Sequence of chain 1.D:
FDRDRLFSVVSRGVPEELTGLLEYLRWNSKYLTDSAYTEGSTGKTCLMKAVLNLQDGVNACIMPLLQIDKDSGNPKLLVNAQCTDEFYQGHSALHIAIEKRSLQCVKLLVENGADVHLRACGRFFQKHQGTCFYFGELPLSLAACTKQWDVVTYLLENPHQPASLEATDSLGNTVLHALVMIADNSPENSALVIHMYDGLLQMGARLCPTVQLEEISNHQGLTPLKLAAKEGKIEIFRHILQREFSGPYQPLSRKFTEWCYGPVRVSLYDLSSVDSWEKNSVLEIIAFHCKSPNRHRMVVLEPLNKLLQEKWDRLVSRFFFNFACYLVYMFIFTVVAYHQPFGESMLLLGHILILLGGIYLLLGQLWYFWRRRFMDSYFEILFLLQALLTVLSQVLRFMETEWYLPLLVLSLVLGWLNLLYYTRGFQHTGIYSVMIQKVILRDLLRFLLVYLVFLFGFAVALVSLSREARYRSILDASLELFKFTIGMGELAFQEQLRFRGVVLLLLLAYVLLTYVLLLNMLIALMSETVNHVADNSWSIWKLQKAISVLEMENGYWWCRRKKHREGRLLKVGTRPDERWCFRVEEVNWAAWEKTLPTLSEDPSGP

A small-molecule ligand and the protein it binds are described below.
Small molecule (SMILES): COc1cc(/C=C/C(=O)N2CCC=CC2=O)cc(OC)c1OC

Binding-site contacts:
Ligand atom O19 contacts residue LEU636 of chain 1.D at 3.5 Å.
Ligand atom C01 contacts residue GLN530 of chain 1.C at 3.5 Å.
Ligand atom O02 contacts residue GLN530 of chain 1.C at 3.7 Å.
Ligand atom C08 contacts residue VAL543 of chain 1.D at 3.6 Å (hydrophobic).
Ligand atom C17 contacts residue TYR525 of chain 1.C at 3.9 Å (hydrophobic).
Ligand atom C07 contacts residue VAL543 of chain 1.D at 3.8 Å (hydrophobic).
Ligand atom C08 contacts residue THR522 of chain 1.C at 3.5 Å.
Ligand atom N10 contacts residue THR522 of chain 1.C at 3.8 Å.
Ligand atom O16 contacts residue THR522 of chain 1.C at 3.5 Å (h-bond).
Ligand atom C23 contacts residue ASN639 of chain 1.D at 3.6 Å.
Ligand atom C12 contacts residue VAL543 of chain 1.D at 4.1 Å (hydrophobic).
Ligand atom C07 contacts residue LEU513 of chain 1.C at 3.6 Å (hydrophobic).
Ligand atom N10 contacts residue THR516 of chain 1.C at 3.4 Å.
Ligand atom C23 contacts residue ILE529 of chain 1.C at 3.6 Å (hydrophobic).
Ligand atom C14 contacts residue THR516 of chain 1.C at 3.7 Å.
Ligand atom C11 contacts residue VAL543 of chain 1.D at 3.5 Å (hydrophobic).
Ligand atom N10 contacts residue VAL543 of chain 1.D at 3.5 Å.
Ligand atom C13 contacts residue THR516 of chain 1.C at 4.0 Å.
Ligand atom O09 contacts residue ARG539 of chain 1.D at 3.3 Å (salt-bridge).
Ligand atom O19 contacts residue ASN639 of chain 1.D at 2.4 Å (h-bond).
Ligand atom C18 contacts residue ASN639 of chain 1.D at 2.9 Å.
Ligand atom C06 contacts residue SER526 of chain 1.C at 3.8 Å.
Ligand atom C05 contacts residue LEU513 of chain 1.C at 4.1 Å (hydrophobic).
Ligand atom C20 contacts residue LEU636 of chain 1.D at 3.6 Å (hydrophobic).
Ligand atom C17 contacts residue ASN639 of chain 1.D at 3.5 Å.
Ligand atom C05 contacts residue TYR525 of chain 1.C at 4.1 Å (hydrophobic).
Ligand atom C15 contacts residue THR522 of chain 1.C at 3.5 Å.
Ligand atom C23 contacts residue VAL635 of chain 1.D at 3.8 Å (hydrophobic).
Ligand atom C11 contacts residue THR516 of chain 1.C at 3.5 Å.
Ligand atom C11 contacts residue LEU513 of chain 1.C at 3.6 Å (hydrophobic).
Ligand atom C06 contacts residue TYR525 of chain 1.C at 3.4 Å (hydrophobic).
Ligand atom C15 contacts residue THR516 of chain 1.C at 3.8 Å.
Ligand atom O16 contacts residue ARG539 of chain 1.D at 3.7 Å.
Ligand atom C20 contacts residue ASN639 of chain 1.D at 3.6 Å.
Ligand atom C08 contacts residue THR516 of chain 1.C at 3.7 Å.
Ligand atom O22 contacts residue ASN639 of chain 1.D at 3.9 Å.
Ligand atom O09 contacts residue TYR525 of chain 1.C at 3.3 Å.
Ligand atom C21 contacts residue ASN639 of chain 1.D at 3.6 Å.
Ligand atom O09 contacts residue THR522 of chain 1.C at 3.0 Å (h-bond).
Ligand atom C04 contacts residue SER526 of chain 1.C at 3.9 Å.

Sequence of chain 1.C:
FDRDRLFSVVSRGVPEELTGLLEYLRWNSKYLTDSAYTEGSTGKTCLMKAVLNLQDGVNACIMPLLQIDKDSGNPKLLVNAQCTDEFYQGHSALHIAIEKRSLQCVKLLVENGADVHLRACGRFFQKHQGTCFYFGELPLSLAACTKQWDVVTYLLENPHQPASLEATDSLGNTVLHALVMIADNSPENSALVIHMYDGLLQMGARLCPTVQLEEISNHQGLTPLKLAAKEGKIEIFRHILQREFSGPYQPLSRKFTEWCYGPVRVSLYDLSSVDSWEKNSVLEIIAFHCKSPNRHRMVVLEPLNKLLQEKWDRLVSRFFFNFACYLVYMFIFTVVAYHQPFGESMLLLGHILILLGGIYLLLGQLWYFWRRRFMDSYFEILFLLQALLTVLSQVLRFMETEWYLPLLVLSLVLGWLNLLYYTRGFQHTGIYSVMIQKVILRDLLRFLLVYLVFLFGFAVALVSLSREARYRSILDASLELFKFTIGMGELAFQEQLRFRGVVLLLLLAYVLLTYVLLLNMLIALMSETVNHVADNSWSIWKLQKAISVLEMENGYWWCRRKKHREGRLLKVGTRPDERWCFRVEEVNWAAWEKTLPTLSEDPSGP